Binding-site contacts:
Ligand atom O7 contacts residue ASN5 of chain 4.A at 4.0 Å.
Ligand atom C4 contacts residue ASN154 of chain 4.A at 4.5 Å.
Ligand atom C2 contacts residue ASN5 of chain 4.A at 2.4 Å.
Ligand atom C1 contacts residue ASN5 of chain 4.A at 1.4 Å.
Ligand atom O5 contacts residue ASN5 of chain 4.A at 2.4 Å (h-bond).
Ligand atom O5 contacts residue ASN154 of chain 4.A at 3.9 Å.
Ligand atom C8 contacts residue ASN5 of chain 4.A at 4.5 Å.
Ligand atom C1 contacts residue PHE3 of chain 4.A at 3.9 Å (hydrophobic).
Ligand atom C7 contacts residue ASN2 of chain 4.A at 3.9 Å.
Ligand atom C5 contacts residue ASN5 of chain 4.A at 3.6 Å.
Ligand atom C7 contacts residue PHE3 of chain 4.A at 3.5 Å (hydrophobic).
Ligand atom C8 contacts residue ASN2 of chain 4.A at 3.7 Å.
Ligand atom C3 contacts residue ASN5 of chain 4.A at 3.8 Å.
Ligand atom C2 contacts residue PHE3 of chain 4.A at 3.8 Å (hydrophobic).
Ligand atom C3 contacts residue PHE3 of chain 4.A at 4.5 Å (hydrophobic).
Ligand atom C8 contacts residue PHE3 of chain 4.A at 3.3 Å (hydrophobic).
Ligand atom C1 contacts residue ASN154 of chain 4.A at 4.1 Å.
Ligand atom N2 contacts residue PHE3 of chain 4.A at 2.8 Å (h-bond).
Ligand atom N2 contacts residue ASN5 of chain 4.A at 2.9 Å (h-bond).
Ligand atom C6 contacts residue ASN154 of chain 4.A at 3.9 Å.
Ligand atom C5 contacts residue ASN154 of chain 4.A at 3.4 Å.
Ligand atom C3 contacts residue ASN2 of chain 4.A at 4.4 Å.
Ligand atom O3 contacts residue ASN2 of chain 4.A at 3.5 Å (h-bond).
Ligand atom C7 contacts residue ASN5 of chain 4.A at 3.6 Å.
Ligand atom N2 contacts residue ASN2 of chain 4.A at 3.9 Å.
Ligand atom C4 contacts residue ASN5 of chain 4.A at 4.2 Å.

The small molecule below binds the protein below.
Small molecule (SMILES): CC(=O)N[C@@H]1[C@@H](O)[C@H](O)[C@@H](CO)O[C@H]1O

Sequence of chain 4.A:
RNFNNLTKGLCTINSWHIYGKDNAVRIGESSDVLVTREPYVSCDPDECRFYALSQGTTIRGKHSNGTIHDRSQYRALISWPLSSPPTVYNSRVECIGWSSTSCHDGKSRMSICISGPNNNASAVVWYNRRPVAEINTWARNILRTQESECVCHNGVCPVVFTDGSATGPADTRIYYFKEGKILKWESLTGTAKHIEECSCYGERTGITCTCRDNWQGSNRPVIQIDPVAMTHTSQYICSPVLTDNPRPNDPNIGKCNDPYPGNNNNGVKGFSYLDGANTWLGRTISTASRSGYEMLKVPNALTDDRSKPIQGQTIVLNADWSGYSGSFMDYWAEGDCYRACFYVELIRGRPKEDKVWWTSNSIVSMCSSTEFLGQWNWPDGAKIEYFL